A protein and the small-molecule ligand that binds it are described below.
Small molecule (SMILES): NC(=O)C[C@@H]1NC(=O)[C@H](CC(=O)O)NC(=O)[C@H](Cc2ccc(O)cc2)NC(=O)CNC(=O)[C@H](CCC(=O)O)NC(=O)[C@H](Cc2ccccc2)NC(=O)[C@@H]2CCCCNC(=O)CC[C@H](NC1=O)C(=O)N[C@H](C(N)=O)CSCC(=O)N2

Binding-site contacts:
Ligand atom O contacts residue TYR68 of chain 1.D at 3.6 Å.
Ligand atom CB contacts residue HIS67 of chain 1.D at 3.6 Å.
Ligand atom N contacts residue HIS67 of chain 1.D at 2.9 Å (h-bond).
Ligand atom CD2 contacts residue LEU69 of chain 1.D at 3.8 Å (hydrophobic).
Ligand atom CB contacts residue HIS67 of chain 1.D at 3.5 Å.
Ligand atom OD2 contacts residue HIS67 of chain 1.D at 2.8 Å (h-bond).
Ligand atom CA contacts residue HIS67 of chain 1.D at 3.7 Å.
Ligand atom C contacts residue HIS67 of chain 1.D at 3.8 Å.
Ligand atom CE2 contacts residue ARG50 of chain 1.D at 3.8 Å.
Ligand atom C08 contacts residue ASP85 of chain 1.D at 3.6 Å.
Ligand atom CZ contacts residue ASN51 of chain 1.D at 3.7 Å.
Ligand atom CZ contacts residue ASP85 of chain 1.D at 3.7 Å.
Ligand atom CE1 contacts residue LEU71 of chain 1.D at 3.5 Å (hydrophobic).
Ligand atom OH contacts residue ARG50 of chain 1.D at 3.8 Å.
Ligand atom CG contacts residue LEU69 of chain 1.D at 3.5 Å (hydrophobic).
Ligand atom CG contacts residue LEU69 of chain 1.D at 3.8 Å (hydrophobic).
Ligand atom CE1 contacts residue VAL56 of chain 1.D at 3.8 Å (hydrophobic).
Ligand atom CA contacts residue ARG50 of chain 1.D at 3.4 Å.
Ligand atom C06 contacts residue ASP84 of chain 1.D at 3.5 Å.
Ligand atom CE1 contacts residue ARG26 of chain 1.D at 3.6 Å.
Ligand atom O contacts residue ILE106 of chain 1.D at 3.8 Å.
Ligand atom CD1 contacts residue ARG26 of chain 1.D at 3.7 Å.
Ligand atom CE2 contacts residue ASN51 of chain 1.D at 3.5 Å.
Ligand atom ND2 contacts residue MET83 of chain 1.D at 3.0 Å (h-bond).
Ligand atom ND2 contacts residue LEU69 of chain 1.D at 3.0 Å (h-bond).
Ligand atom CG contacts residue LYS66 of chain 1.D at 3.6 Å.
Ligand atom CE2 contacts residue MET83 of chain 1.D at 3.8 Å (hydrophobic).
Ligand atom CA contacts residue HIS67 of chain 1.D at 3.8 Å.
Ligand atom O contacts residue ARG50 of chain 1.D at 3.3 Å (salt-bridge).
Ligand atom O contacts residue ARG26 of chain 1.D at 3.2 Å (salt-bridge).
Ligand atom OD1 contacts residue LEU69 of chain 1.D at 2.9 Å (h-bond).
Ligand atom OH contacts residue ASN51 of chain 1.D at 3.1 Å (h-bond).
Ligand atom C contacts residue ARG50 of chain 1.D at 3.8 Å.
Ligand atom OD1 contacts residue TYR68 of chain 1.D at 3.3 Å.
Ligand atom OH contacts residue SER48 of chain 1.D at 3.4 Å (h-bond).
Ligand atom CG contacts residue HIS67 of chain 1.D at 3.8 Å.
Ligand atom O contacts residue ARG50 of chain 1.D at 3.6 Å.
Ligand atom OD2 contacts residue LYS66 of chain 1.D at 3.1 Å.
Ligand atom CZ contacts residue ARG50 of chain 1.D at 3.7 Å.
Ligand atom N05 contacts residue GLN87 of chain 1.D at 3.6 Å (h-bond).

Sequence of chain 1.D:
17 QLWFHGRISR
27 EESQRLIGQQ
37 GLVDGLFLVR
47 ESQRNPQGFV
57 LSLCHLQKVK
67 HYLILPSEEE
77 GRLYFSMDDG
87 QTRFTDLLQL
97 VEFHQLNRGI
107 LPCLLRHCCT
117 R